Sequence of chain 1.B:
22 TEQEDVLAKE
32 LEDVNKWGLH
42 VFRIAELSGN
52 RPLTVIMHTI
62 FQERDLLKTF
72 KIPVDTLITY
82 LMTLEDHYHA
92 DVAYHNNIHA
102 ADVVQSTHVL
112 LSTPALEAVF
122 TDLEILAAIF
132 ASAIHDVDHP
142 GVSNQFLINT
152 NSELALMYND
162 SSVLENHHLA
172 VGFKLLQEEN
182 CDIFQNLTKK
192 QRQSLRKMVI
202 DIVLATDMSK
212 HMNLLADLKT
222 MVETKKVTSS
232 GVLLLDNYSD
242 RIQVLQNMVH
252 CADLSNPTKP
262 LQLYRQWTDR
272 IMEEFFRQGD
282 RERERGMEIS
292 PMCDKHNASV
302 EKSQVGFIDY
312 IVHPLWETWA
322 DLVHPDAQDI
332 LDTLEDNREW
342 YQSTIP

Binding-site contacts:
Ligand atom CL20 contacts residue LEU255 of chain 1.B at 3.4 Å.
Ligand atom C13 contacts residue TYR95 of chain 1.B at 3.6 Å (hydrophobic).
Ligand atom C7 contacts residue MET293 of chain 1.B at 3.7 Å (hydrophobic).
Ligand atom N22 contacts residue THR207 of chain 1.B at 3.7 Å.
Ligand atom C14 contacts residue PHE308 of chain 1.B at 3.6 Å (hydrophobic).
Ligand atom C7 contacts residue MET273 of chain 1.B at 3.9 Å (hydrophobic).
Ligand atom C21 contacts residue THR207 of chain 1.B at 3.5 Å.
Ligand atom C1 contacts residue PHE308 of chain 1.B at 3.4 Å (hydrophobic).
Ligand atom N22 contacts residue MET209 of chain 1.B at 3.6 Å.
Ligand atom C8 contacts residue GLN305 of chain 1.B at 3.6 Å.
Ligand atom C4 contacts residue PHE308 of chain 1.B at 3.8 Å (hydrophobic).
Ligand atom C12 contacts residue TYR95 of chain 1.B at 3.9 Å (hydrophobic).
Ligand atom C9 contacts residue ILE272 of chain 1.B at 3.7 Å (hydrophobic).
Ligand atom C6 contacts residue MET293 of chain 1.B at 3.8 Å (hydrophobic).
Ligand atom C11 contacts residue ASN257 of chain 1.B at 3.8 Å.
Ligand atom C11 contacts residue GLN305 of chain 1.B at 3.8 Å.
Ligand atom O3 contacts residue GLN305 of chain 1.B at 3.2 Å (h-bond).
Ligand atom C21 contacts residue ASP254 of chain 1.B at 3.5 Å.
Ligand atom C7 contacts residue SER304 of chain 1.B at 3.9 Å.
Ligand atom C8 contacts residue SER304 of chain 1.B at 3.7 Å.
Ligand atom C19 contacts residue ASP254 of chain 1.B at 3.8 Å.
Ligand atom C11 contacts residue TRP268 of chain 1.B at 3.9 Å (hydrophobic).
Ligand atom C8 contacts residue PHE308 of chain 1.B at 3.8 Å (hydrophobic).
Ligand atom C5 contacts residue PHE276 of chain 1.B at 3.4 Å (hydrophobic).
Ligand atom C11 contacts residue THR269 of chain 1.B at 3.7 Å.
Ligand atom C12 contacts residue PHE308 of chain 1.B at 3.9 Å (hydrophobic).
Ligand atom C6 contacts residue PHE276 of chain 1.B at 3.5 Å (hydrophobic).
Ligand atom O10 contacts residue PHE308 of chain 1.B at 3.8 Å.
Ligand atom O10 contacts residue ILE272 of chain 1.B at 3.5 Å.
Ligand atom C12 contacts residue ASN257 of chain 1.B at 3.5 Å.
Ligand atom C9 contacts residue PHE308 of chain 1.B at 3.4 Å (hydrophobic).
Ligand atom C2 contacts residue PHE308 of chain 1.B at 3.4 Å (hydrophobic).
Ligand atom C21 contacts residue MET209 of chain 1.B at 3.5 Å (hydrophobic).
Ligand atom C6 contacts residue MET273 of chain 1.B at 3.8 Å (hydrophobic).
Ligand atom C7 contacts residue GLN305 of chain 1.B at 3.5 Å.
Ligand atom O3 contacts residue PHE308 of chain 1.B at 3.5 Å.
Ligand atom CL20 contacts residue ASP254 of chain 1.B at 3.4 Å.
Ligand atom CL25 contacts residue HIS96 of chain 1.B at 3.7 Å.
Ligand atom O10 contacts residue GLN305 of chain 1.B at 3.0 Å (h-bond).
Ligand atom C8 contacts residue MET293 of chain 1.B at 3.8 Å (hydrophobic).

The small molecule below binds the protein below.
Small molecule (SMILES): COc1ccc(C(=O)Nc2c(Cl)cncc2Cl)cc1OC1CCCC1